Sequence of chain 1.C:
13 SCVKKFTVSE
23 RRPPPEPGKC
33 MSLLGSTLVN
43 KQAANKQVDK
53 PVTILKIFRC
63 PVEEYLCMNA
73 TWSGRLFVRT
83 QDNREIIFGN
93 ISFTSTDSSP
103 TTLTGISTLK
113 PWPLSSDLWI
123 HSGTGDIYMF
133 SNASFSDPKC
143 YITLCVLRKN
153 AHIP

Binding-site contacts:
Ligand atom O5 contacts residue ASN134 of chain 1.C at 2.4 Å (h-bond).
Ligand atom O5 contacts residue ASP119 of chain 1.C at 4.3 Å.
Ligand atom C2 contacts residue ASN134 of chain 1.C at 2.4 Å.
Ligand atom C8 contacts residue ASP119 of chain 1.C at 4.1 Å.
Ligand atom C7 contacts residue ASN134 of chain 1.C at 3.4 Å.
Ligand atom C3 contacts residue ASP119 of chain 1.C at 4.2 Å.
Ligand atom N2 contacts residue ASN134 of chain 1.C at 2.9 Å (h-bond).
Ligand atom O6 contacts residue PHE132 of chain 1.C at 4.0 Å.
Ligand atom C3 contacts residue THR55 of chain 1.C at 4.4 Å.
Ligand atom C2 contacts residue THR55 of chain 1.C at 3.7 Å.
Ligand atom C6 contacts residue PHE132 of chain 1.C at 3.9 Å (hydrophobic).
Ligand atom C7 contacts residue ASP119 of chain 1.C at 4.5 Å.
Ligand atom O6 contacts residue THR55 of chain 1.C at 3.7 Å.
Ligand atom C3 contacts residue ASN134 of chain 1.C at 3.8 Å.
Ligand atom C5 contacts residue ASN134 of chain 1.C at 3.7 Å.
Ligand atom C5 contacts residue PHE132 of chain 1.C at 4.1 Å (hydrophobic).
Ligand atom C1 contacts residue ASN134 of chain 1.C at 1.4 Å.
Ligand atom C2 contacts residue ASP119 of chain 1.C at 4.1 Å.
Ligand atom O3 contacts residue VAL54 of chain 1.C at 4.3 Å.
Ligand atom C8 contacts residue PHE132 of chain 1.C at 3.7 Å (hydrophobic).
Ligand atom C7 contacts residue PHE132 of chain 1.C at 4.4 Å (hydrophobic).
Ligand atom O4 contacts residue THR55 of chain 1.C at 4.4 Å.
Ligand atom O7 contacts residue ASN134 of chain 1.C at 3.4 Å (h-bond).
Ligand atom O5 contacts residue THR55 of chain 1.C at 3.8 Å.
Ligand atom N2 contacts residue ASP119 of chain 1.C at 3.9 Å.
Ligand atom C5 contacts residue ASP119 of chain 1.C at 4.2 Å.
Ligand atom O2 contacts residue THR55 of chain 1.C at 4.1 Å.
Ligand atom C1 contacts residue ASP119 of chain 1.C at 3.7 Å.
Ligand atom C4 contacts residue ASN134 of chain 1.C at 4.2 Å.
Ligand atom O2 contacts residue PHE132 of chain 1.C at 3.5 Å.
Ligand atom O7 contacts residue PHE132 of chain 1.C at 4.5 Å.
Ligand atom C1 contacts residue THR55 of chain 1.C at 3.9 Å.
Ligand atom C8 contacts residue ASN134 of chain 1.C at 4.4 Å.
Ligand atom O3 contacts residue THR55 of chain 1.C at 3.6 Å.
Ligand atom C1 contacts residue THR55 of chain 1.C at 4.4 Å.
Ligand atom O5 contacts residue PHE132 of chain 1.C at 4.3 Å.

A protein and the small-molecule ligand that binds it are described below.
Small molecule (SMILES): CC(=O)N[C@H]1[C@H](O[C@H]2[C@H](O)[C@@H](NC(C)=O)CO[C@@H]2CO[C@@H]2O[C@@H](C)[C@@H](O)[C@@H](O)[C@@H]2O)O[C@H](CO)[C@@H](O)[C@@H]1O